Binding-site contacts:
Ligand atom OE2 contacts residue GLY675 of chain 1.C at 3.2 Å.
Ligand atom CG contacts residue TYR472 of chain 1.C at 3.5 Å (hydrophobic).
Ligand atom OE1 contacts residue LEU672 of chain 1.C at 4.3 Å.
Ligand atom O contacts residue ARG507 of chain 1.C at 2.6 Å (salt-bridge).
Ligand atom CG contacts residue THR677 of chain 1.C at 4.1 Å.
Ligand atom CA contacts residue THR502 of chain 1.C at 3.5 Å.
Ligand atom N contacts residue TYR472 of chain 1.C at 4.4 Å.
Ligand atom CD contacts residue LEU672 of chain 1.C at 4.3 Å (hydrophobic).
Ligand atom CB contacts residue TYR472 of chain 1.C at 3.2 Å (hydrophobic).
Ligand atom O contacts residue TYR472 of chain 1.C at 4.3 Å.
Ligand atom OXT contacts residue ARG507 of chain 1.C at 2.4 Å (salt-bridge).
Ligand atom OE1 contacts residue THR677 of chain 1.C at 2.2 Å (h-bond).
Ligand atom N contacts residue THR502 of chain 1.C at 3.1 Å (h-bond).
Ligand atom OXT contacts residue SER676 of chain 1.C at 2.4 Å (h-bond).
Ligand atom CB contacts residue SER676 of chain 1.C at 4.2 Å.
Ligand atom CA contacts residue GLU727 of chain 1.C at 3.5 Å.
Ligand atom CD contacts residue THR677 of chain 1.C at 2.8 Å.
Ligand atom CD contacts residue GLY675 of chain 1.C at 4.3 Å.
Ligand atom N contacts residue PRO500 of chain 1.C at 3.4 Å (h-bond).
Ligand atom C contacts residue THR502 of chain 1.C at 3.6 Å.
Ligand atom CG contacts residue GLU727 of chain 1.C at 4.3 Å.
Ligand atom CB contacts residue GLU727 of chain 1.C at 4.4 Å.
Ligand atom C contacts residue GLY675 of chain 1.C at 4.2 Å.
Ligand atom OXT contacts residue THR502 of chain 1.C at 4.0 Å.
Ligand atom OE2 contacts residue SER676 of chain 1.C at 3.2 Å (h-bond).
Ligand atom CA contacts residue PRO500 of chain 1.C at 4.4 Å (hydrophobic).
Ligand atom OE2 contacts residue THR677 of chain 1.C at 3.0 Å (h-bond).
Ligand atom C contacts residue ARG507 of chain 1.C at 3.2 Å.
Ligand atom CB contacts residue GLY675 of chain 1.C at 4.0 Å.
Ligand atom O contacts residue PRO500 of chain 1.C at 3.5 Å (h-bond).
Ligand atom C contacts residue PRO500 of chain 1.C at 4.4 Å (hydrophobic).
Ligand atom OE2 contacts residue LEU672 of chain 1.C at 4.3 Å.
Ligand atom O contacts residue THR502 of chain 1.C at 2.8 Å (h-bond).
Ligand atom CD contacts residue SER676 of chain 1.C at 4.3 Å.
Ligand atom CA contacts residue SER676 of chain 1.C at 4.0 Å.
Ligand atom O contacts residue LEU501 of chain 1.C at 3.5 Å.
Ligand atom CG contacts residue LEU672 of chain 1.C at 4.3 Å (hydrophobic).
Ligand atom OXT contacts residue GLY675 of chain 1.C at 3.3 Å.
Ligand atom N contacts residue GLU727 of chain 1.C at 2.6 Å (salt-bridge).
Ligand atom C contacts residue SER676 of chain 1.C at 3.5 Å.

Sequence of chain 1.C:
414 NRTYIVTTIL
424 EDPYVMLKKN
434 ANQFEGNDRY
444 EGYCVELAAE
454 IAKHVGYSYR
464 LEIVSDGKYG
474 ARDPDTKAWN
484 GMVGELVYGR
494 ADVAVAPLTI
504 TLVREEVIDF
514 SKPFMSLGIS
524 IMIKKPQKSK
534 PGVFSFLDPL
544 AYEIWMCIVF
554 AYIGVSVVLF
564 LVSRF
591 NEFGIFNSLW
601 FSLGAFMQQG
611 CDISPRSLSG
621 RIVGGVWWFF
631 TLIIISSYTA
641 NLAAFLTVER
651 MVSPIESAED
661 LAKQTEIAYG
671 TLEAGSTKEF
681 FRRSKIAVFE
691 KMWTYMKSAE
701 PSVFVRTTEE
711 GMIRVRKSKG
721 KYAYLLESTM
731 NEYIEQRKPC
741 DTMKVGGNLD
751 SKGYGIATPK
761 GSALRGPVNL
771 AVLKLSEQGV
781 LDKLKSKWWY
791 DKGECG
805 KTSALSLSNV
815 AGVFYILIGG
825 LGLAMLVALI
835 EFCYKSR

The small molecule below binds the protein below.
Small molecule (SMILES): N[C@@H](CCC(=O)O)C(=O)O